Sequence of chain 1.A:
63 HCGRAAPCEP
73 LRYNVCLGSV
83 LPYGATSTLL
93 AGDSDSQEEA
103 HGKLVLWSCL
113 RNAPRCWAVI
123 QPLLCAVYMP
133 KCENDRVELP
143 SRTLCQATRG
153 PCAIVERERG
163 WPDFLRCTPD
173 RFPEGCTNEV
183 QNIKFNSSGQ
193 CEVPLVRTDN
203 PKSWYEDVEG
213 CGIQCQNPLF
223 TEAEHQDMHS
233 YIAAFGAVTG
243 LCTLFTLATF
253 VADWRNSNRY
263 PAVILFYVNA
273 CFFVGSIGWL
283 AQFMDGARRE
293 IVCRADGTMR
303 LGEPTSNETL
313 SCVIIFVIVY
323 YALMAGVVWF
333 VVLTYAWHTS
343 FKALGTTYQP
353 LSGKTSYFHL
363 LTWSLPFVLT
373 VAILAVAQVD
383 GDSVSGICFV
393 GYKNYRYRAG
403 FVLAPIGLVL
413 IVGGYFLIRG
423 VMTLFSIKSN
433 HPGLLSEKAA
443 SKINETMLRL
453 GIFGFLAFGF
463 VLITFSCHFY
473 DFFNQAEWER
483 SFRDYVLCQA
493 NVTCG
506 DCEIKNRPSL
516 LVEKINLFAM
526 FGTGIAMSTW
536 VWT

This small molecule binds to this protein.
Small molecule (SMILES): CC(C)CCC[C@@H](C)[C@H]1CC[C@H]2[C@@H]3CC=C4C[C@@H](O)CC[C@]4(C)[C@H]3CC[C@]12C

Binding-site contacts:
Ligand atom C21 contacts residue LEU522 of chain 1.A at 3.8 Å (hydrophobic).
Ligand atom C1 contacts residue SER387 of chain 1.A at 3.3 Å.
Ligand atom O1 contacts residue GLU518 of chain 1.A at 3.6 Å (salt-bridge).
Ligand atom C19 contacts residue ASP473 of chain 1.A at 3.8 Å.
Ligand atom C7 contacts residue ARG400 of chain 1.A at 3.5 Å.
Ligand atom C3 contacts residue GLU518 of chain 1.A at 4.0 Å.
Ligand atom C11 contacts residue SER387 of chain 1.A at 3.6 Å.
Ligand atom C12 contacts residue TYR394 of chain 1.A at 4.0 Å (hydrophobic).
Ligand atom C9 contacts residue TYR394 of chain 1.A at 3.5 Å (hydrophobic).
Ligand atom C24 contacts residue LEU325 of chain 1.A at 3.7 Å (hydrophobic).
Ligand atom C15 contacts residue HIS470 of chain 1.A at 3.1 Å.
Ligand atom C18 contacts residue HIS470 of chain 1.A at 3.9 Å.
Ligand atom C16 contacts residue PHE391 of chain 1.A at 3.9 Å (hydrophobic).
Ligand atom C1 contacts residue ASP384 of chain 1.A at 3.5 Å.
Ligand atom C2 contacts residue ASP384 of chain 1.A at 3.5 Å.
Ligand atom C24 contacts residue THR466 of chain 1.A at 4.2 Å.
Ligand atom C27 contacts residue ALA524 of chain 1.A at 3.9 Å (hydrophobic).
Ligand atom C21 contacts residue MET525 of chain 1.A at 4.2 Å (hydrophobic).
Ligand atom C6 contacts residue ARG400 of chain 1.A at 4.0 Å.
Ligand atom C4 contacts residue GLU518 of chain 1.A at 4.1 Å.
Ligand atom C11 contacts residue TYR394 of chain 1.A at 4.0 Å (hydrophobic).
Ligand atom C18 contacts residue ASN521 of chain 1.A at 3.5 Å.
Ligand atom C5 contacts residue TYR394 of chain 1.A at 3.9 Å (hydrophobic).
Ligand atom C26 contacts residue ILE408 of chain 1.A at 3.6 Å (hydrophobic).
Ligand atom O1 contacts residue PHE222 of chain 1.A at 3.4 Å.
Ligand atom C27 contacts residue MET525 of chain 1.A at 3.0 Å (hydrophobic).
Ligand atom C1 contacts residue TYR394 of chain 1.A at 4.0 Å (hydrophobic).
Ligand atom C7 contacts residue TYR394 of chain 1.A at 4.1 Å (hydrophobic).
Ligand atom C23 contacts residue THR466 of chain 1.A at 3.7 Å.
Ligand atom C16 contacts residue HIS470 of chain 1.A at 3.2 Å.
Ligand atom C17 contacts residue HIS470 of chain 1.A at 4.2 Å.
Ligand atom C2 contacts residue GLU518 of chain 1.A at 3.5 Å.
Ligand atom C19 contacts residue GLU518 of chain 1.A at 3.5 Å.
Ligand atom C15 contacts residue ARG400 of chain 1.A at 3.6 Å.
Ligand atom C10 contacts residue TYR394 of chain 1.A at 4.0 Å (hydrophobic).
Ligand atom C1 contacts residue GLU518 of chain 1.A at 4.1 Å.
Ligand atom C6 contacts residue TYR394 of chain 1.A at 3.6 Å (hydrophobic).
Ligand atom C25 contacts residue THR466 of chain 1.A at 3.8 Å.
Ligand atom C3 contacts residue ASP384 of chain 1.A at 3.7 Å.
Ligand atom C2 contacts residue VAL386 of chain 1.A at 4.0 Å (hydrophobic).